A protein and the small-molecule ligand that binds it are described below.
Small molecule (SMILES): O=P(O)(O)OC[C@H]1O[C@](O)(COP(=O)(O)O)[C@@H](O)[C@@H]1O

Binding-site contacts:
Ligand atom O2 contacts residue GLY531 of chain 1.D at 3.3 Å (h-bond).
Ligand atom O4 contacts residue GLY537 of chain 1.D at 3.6 Å (h-bond).
Ligand atom C6 contacts residue THR539 of chain 1.D at 3.4 Å.
Ligand atom C6 contacts residue LEU448 of chain 1.D at 3.9 Å (hydrophobic).
Ligand atom O2P contacts residue ARG506 of chain 1.D at 3.3 Å (salt-bridge).
Ligand atom O1 contacts residue GLY535 of chain 1.D at 3.8 Å.
Ligand atom C4 contacts residue GLY535 of chain 1.D at 3.1 Å.
Ligand atom O5P contacts residue SER454 of chain 1.D at 2.7 Å (h-bond).
Ligand atom P2 contacts residue LYS450 of chain 1.D at 3.8 Å.
Ligand atom C3 contacts residue GLY535 of chain 1.D at 3.4 Å.
Ligand atom O1P contacts residue GLY535 of chain 1.D at 3.0 Å (h-bond).
Ligand atom C3 contacts residue ARG533 of chain 1.D at 3.2 Å.
Ligand atom O5 contacts residue LEU448 of chain 1.D at 3.6 Å.
Ligand atom O4 contacts residue PHE538 of chain 1.D at 2.9 Å (h-bond).
Ligand atom O6P contacts residue SER451 of chain 1.D at 2.8 Å (h-bond).
Ligand atom O3P contacts residue TRP499 of chain 1.D at 3.1 Å (h-bond).
Ligand atom O2P contacts residue LYS450 of chain 1.D at 3.4 Å.
Ligand atom O4P contacts residue SER536 of chain 1.D at 3.6 Å.
Ligand atom P1 contacts residue ARG506 of chain 1.D at 3.9 Å.
Ligand atom O3 contacts residue TRP499 of chain 1.D at 3.8 Å.
Ligand atom O4 contacts residue SER536 of chain 1.D at 3.8 Å.
Ligand atom O1P contacts residue PRO534 of chain 1.D at 3.6 Å.
Ligand atom O5P contacts residue THR449 of chain 1.D at 2.7 Å (h-bond).
Ligand atom C6 contacts residue SER454 of chain 1.D at 3.8 Å.
Ligand atom P2 contacts residue SER536 of chain 1.D at 3.6 Å.
Ligand atom O3 contacts residue GLY531 of chain 1.D at 3.1 Å.
Ligand atom O4P contacts residue GLY537 of chain 1.D at 2.8 Å (h-bond).
Ligand atom O3 contacts residue ARG533 of chain 1.D at 2.6 Å (salt-bridge).
Ligand atom O4 contacts residue THR539 of chain 1.D at 3.7 Å.
Ligand atom O6P contacts residue LYS450 of chain 1.D at 3.5 Å (salt-bridge).
Ligand atom C5 contacts residue GLY535 of chain 1.D at 3.2 Å.
Ligand atom O4P contacts residue SER454 of chain 1.D at 3.5 Å (h-bond).
Ligand atom O6 contacts residue LYS450 of chain 1.D at 3.3 Å (salt-bridge).
Ligand atom O4 contacts residue GLY535 of chain 1.D at 2.5 Å (h-bond).
Ligand atom C4 contacts residue THR539 of chain 1.D at 3.8 Å.
Ligand atom O5P contacts residue ARG453 of chain 1.D at 3.5 Å (salt-bridge).
Ligand atom P2 contacts residue SER454 of chain 1.D at 3.7 Å.
Ligand atom P2 contacts residue THR449 of chain 1.D at 3.9 Å.
Ligand atom O6P contacts residue SER536 of chain 1.D at 2.6 Å (h-bond).
Ligand atom O3P contacts residue ARG506 of chain 1.D at 2.7 Å (salt-bridge).

Sequence of chain 1.D:
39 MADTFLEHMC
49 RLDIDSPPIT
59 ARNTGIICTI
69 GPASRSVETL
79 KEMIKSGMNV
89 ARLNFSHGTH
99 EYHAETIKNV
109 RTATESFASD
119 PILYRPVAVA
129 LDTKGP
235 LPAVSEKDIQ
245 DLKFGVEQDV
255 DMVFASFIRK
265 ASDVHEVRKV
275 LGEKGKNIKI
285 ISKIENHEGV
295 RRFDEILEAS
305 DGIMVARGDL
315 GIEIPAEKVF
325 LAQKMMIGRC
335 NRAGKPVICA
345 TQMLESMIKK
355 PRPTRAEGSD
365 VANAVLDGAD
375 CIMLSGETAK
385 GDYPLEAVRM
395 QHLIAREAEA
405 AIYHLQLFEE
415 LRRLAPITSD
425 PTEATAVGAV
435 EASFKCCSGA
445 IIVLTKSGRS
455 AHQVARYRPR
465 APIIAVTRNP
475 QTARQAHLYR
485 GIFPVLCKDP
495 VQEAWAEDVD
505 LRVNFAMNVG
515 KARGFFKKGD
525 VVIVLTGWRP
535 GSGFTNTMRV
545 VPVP